Sequence of chain 2.B:
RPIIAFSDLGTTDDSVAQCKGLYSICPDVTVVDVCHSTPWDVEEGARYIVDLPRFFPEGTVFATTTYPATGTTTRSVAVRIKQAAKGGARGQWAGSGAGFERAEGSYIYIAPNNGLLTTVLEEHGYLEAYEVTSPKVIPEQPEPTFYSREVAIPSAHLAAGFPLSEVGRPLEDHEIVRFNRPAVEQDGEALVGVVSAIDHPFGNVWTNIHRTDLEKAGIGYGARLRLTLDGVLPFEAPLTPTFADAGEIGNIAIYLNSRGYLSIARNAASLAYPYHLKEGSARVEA

This small molecule binds to this protein.
Small molecule (SMILES): Nc1ncnc2c1ncn2[C@@H]1O[C@H](CF)[C@@H](O)[C@H]1O

Sequence of chain 2.C:
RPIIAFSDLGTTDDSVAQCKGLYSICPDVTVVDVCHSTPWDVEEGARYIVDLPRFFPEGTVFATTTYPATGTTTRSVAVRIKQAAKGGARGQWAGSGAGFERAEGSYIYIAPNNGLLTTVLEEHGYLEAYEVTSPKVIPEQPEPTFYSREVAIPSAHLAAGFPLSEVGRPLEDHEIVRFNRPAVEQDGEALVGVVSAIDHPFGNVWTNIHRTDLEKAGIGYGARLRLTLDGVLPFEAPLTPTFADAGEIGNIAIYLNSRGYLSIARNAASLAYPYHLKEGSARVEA

Binding-site contacts:
Ligand atom O2' contacts residue TRP50 of chain 2.B at 3.4 Å (h-bond).
Ligand atom O2' contacts residue THR76 of chain 2.B at 3.6 Å.
Ligand atom O3' contacts residue TYR77 of chain 2.B at 3.3 Å (h-bond).
Ligand atom C6 contacts residue TRP50 of chain 2.B at 3.5 Å (hydrophobic).
Ligand atom F19 contacts residue SER158 of chain 2.B at 2.7 Å.
Ligand atom N7 contacts residue ASN215 of chain 2.C at 3.1 Å (h-bond).
Ligand atom C5' contacts residue MET1 of chain 2.G at 3.4 Å (hydrophobic).
Ligand atom C4 contacts residue PHE254 of chain 2.C at 3.5 Å (hydrophobic).
Ligand atom O4' contacts residue THR80 of chain 2.B at 3.5 Å.
Ligand atom C2 contacts residue ALA279 of chain 2.C at 3.4 Å (hydrophobic).
Ligand atom N3 contacts residue PHE254 of chain 2.C at 3.5 Å.
Ligand atom C2' contacts residue ASP16 of chain 2.B at 3.5 Å.
Ligand atom C1' contacts residue TYR77 of chain 2.B at 3.6 Å (hydrophobic).
Ligand atom C8 contacts residue PHE213 of chain 2.C at 3.4 Å (hydrophobic).
Ligand atom N6 contacts residue ASN215 of chain 2.C at 2.7 Å (h-bond).
Ligand atom O3' contacts residue ASP16 of chain 2.B at 2.8 Å (salt-bridge).
Ligand atom C8 contacts residue MET1 of chain 2.G at 3.6 Å (hydrophobic).
Ligand atom C5' contacts residue THR155 of chain 2.B at 3.4 Å.
Ligand atom N7 contacts residue PHE254 of chain 2.C at 3.6 Å.
Ligand atom O2' contacts residue ASP16 of chain 2.B at 2.6 Å (salt-bridge).
Ligand atom O2' contacts residue TYR77 of chain 2.B at 3.2 Å (h-bond).
Ligand atom N1 contacts residue PHE254 of chain 2.C at 3.4 Å.
Ligand atom N6 contacts residue PHE254 of chain 2.C at 3.5 Å.
Ligand atom N1 contacts residue ARG277 of chain 2.C at 3.5 Å (salt-bridge).
Ligand atom O4' contacts residue MET1 of chain 2.G at 3.2 Å (h-bond).
Ligand atom O3' contacts residue SER158 of chain 2.B at 2.8 Å (h-bond).
Ligand atom F19 contacts residue TYR157 of chain 2.B at 3.3 Å.
Ligand atom N3 contacts residue TRP50 of chain 2.B at 3.5 Å (h-bond).
Ligand atom C4' contacts residue TYR77 of chain 2.B at 3.6 Å (hydrophobic).
Ligand atom C3' contacts residue ASP16 of chain 2.B at 3.4 Å.
Ligand atom N7 contacts residue PHE213 of chain 2.C at 3.4 Å.
Ligand atom N1 contacts residue ALA279 of chain 2.C at 3.0 Å (h-bond).
Ligand atom N6 contacts residue ARG277 of chain 2.C at 2.9 Å (salt-bridge).
Ligand atom C5 contacts residue TRP50 of chain 2.B at 3.5 Å (hydrophobic).
Ligand atom N3 contacts residue PRO78 of chain 2.B at 3.6 Å.
Ligand atom C6 contacts residue PHE254 of chain 2.C at 3.5 Å (hydrophobic).
Ligand atom C5 contacts residue PHE254 of chain 2.C at 3.6 Å (hydrophobic).
Ligand atom C2 contacts residue PHE254 of chain 2.C at 3.6 Å (hydrophobic).
Ligand atom F19 contacts residue PHE156 of chain 2.B at 3.4 Å.
Ligand atom C4 contacts residue TRP50 of chain 2.B at 3.4 Å (hydrophobic).